A small-molecule ligand and the protein it binds are described below.
Small molecule (SMILES): O=C(O)/C=C/c1ccc(C(=O)O)cc1

Sequence of chain 1.A:
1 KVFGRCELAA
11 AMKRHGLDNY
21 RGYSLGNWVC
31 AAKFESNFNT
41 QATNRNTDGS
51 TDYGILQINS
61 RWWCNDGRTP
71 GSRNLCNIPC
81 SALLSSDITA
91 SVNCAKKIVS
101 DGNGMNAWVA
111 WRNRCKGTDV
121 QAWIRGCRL

Binding-site contacts:
Ligand atom C4 contacts residue TRP123 of chain 1.A at 4.0 Å (hydrophobic).
Ligand atom C1 contacts residue TRP123 of chain 1.A at 4.2 Å (hydrophobic).
Ligand atom C2 contacts residue ALA122 of chain 1.A at 3.7 Å (hydrophobic).
Ligand atom C4 contacts residue ALA122 of chain 1.A at 3.7 Å (hydrophobic).
Ligand atom C2 contacts residue TRP123 of chain 1.A at 3.5 Å (hydrophobic).
Ligand atom C3 contacts residue TRP123 of chain 1.A at 3.4 Å (hydrophobic).
Ligand atom C3 contacts residue ALA122 of chain 1.A at 3.5 Å (hydrophobic).